Sequence of chain 1.A:
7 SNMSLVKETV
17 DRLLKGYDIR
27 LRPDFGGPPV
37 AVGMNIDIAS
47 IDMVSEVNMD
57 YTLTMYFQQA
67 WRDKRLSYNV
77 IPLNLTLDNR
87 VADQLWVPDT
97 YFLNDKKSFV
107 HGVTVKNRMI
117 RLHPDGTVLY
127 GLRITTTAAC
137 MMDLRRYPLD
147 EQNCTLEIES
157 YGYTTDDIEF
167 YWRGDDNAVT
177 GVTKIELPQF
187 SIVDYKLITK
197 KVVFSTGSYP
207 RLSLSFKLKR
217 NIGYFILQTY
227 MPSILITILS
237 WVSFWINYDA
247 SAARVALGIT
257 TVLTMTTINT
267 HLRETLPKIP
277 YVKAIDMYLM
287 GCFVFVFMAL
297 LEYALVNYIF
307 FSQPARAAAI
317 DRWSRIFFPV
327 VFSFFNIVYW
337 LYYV

The small molecule below binds the protein below.
Small molecule (SMILES): CC(=O)N[C@H]1[C@H](O[C@H]2[C@H](O)[C@@H](NC(C)=O)CO[C@@H]2CO)O[C@H](CO)[C@@H](O[C@@H]2O[C@H](CO)[C@@H](O)[C@H](O)[C@@H]2O)[C@@H]1O

Binding-site contacts:
Ligand atom O7 contacts residue LYS192 of chain 1.A at 4.4 Å.
Ligand atom C7 contacts residue PHE212 of chain 1.A at 4.1 Å (hydrophobic).
Ligand atom O5 contacts residue ILE194 of chain 1.A at 4.1 Å.
Ligand atom C2 contacts residue ASN149 of chain 1.A at 2.3 Å.
Ligand atom N2 contacts residue SER211 of chain 1.A at 4.4 Å.
Ligand atom C3 contacts residue SER211 of chain 1.A at 4.1 Å.
Ligand atom O7 contacts residue SER211 of chain 1.A at 2.3 Å (h-bond).
Ligand atom O6 contacts residue LYS192 of chain 1.A at 4.3 Å.
Ligand atom C4 contacts residue ASN149 of chain 1.A at 4.2 Å.
Ligand atom C7 contacts residue LYS196 of chain 1.A at 4.4 Å.
Ligand atom O4 contacts residue ILE194 of chain 1.A at 4.4 Å.
Ligand atom O7 contacts residue ASN149 of chain 1.A at 3.6 Å.
Ligand atom O6 contacts residue ILE194 of chain 1.A at 3.8 Å.
Ligand atom O7 contacts residue LYS196 of chain 1.A at 3.4 Å (salt-bridge).
Ligand atom O7 contacts residue PHE212 of chain 1.A at 4.1 Å.
Ligand atom C7 contacts residue SER211 of chain 1.A at 3.5 Å.
Ligand atom C5 contacts residue ASN149 of chain 1.A at 3.7 Å.
Ligand atom C8 contacts residue PHE212 of chain 1.A at 3.9 Å (hydrophobic).
Ligand atom C7 contacts residue ASN149 of chain 1.A at 3.3 Å.
Ligand atom C8 contacts residue ASP190 of chain 1.A at 3.7 Å.
Ligand atom O5 contacts residue ASN149 of chain 1.A at 2.5 Å (h-bond).
Ligand atom O3 contacts residue LYS192 of chain 1.A at 3.9 Å.
Ligand atom C8 contacts residue LYS213 of chain 1.A at 3.6 Å.
Ligand atom C1 contacts residue SER211 of chain 1.A at 4.5 Å.
Ligand atom C8 contacts residue SER211 of chain 1.A at 4.2 Å.
Ligand atom C8 contacts residue ASN149 of chain 1.A at 4.3 Å.
Ligand atom C1 contacts residue ASN149 of chain 1.A at 1.4 Å.
Ligand atom C3 contacts residue ASN149 of chain 1.A at 3.6 Å.
Ligand atom N2 contacts residue LYS213 of chain 1.A at 4.1 Å.
Ligand atom N2 contacts residue ASN149 of chain 1.A at 2.6 Å (h-bond).